Binding-site contacts:
Ligand atom C10 contacts residue ALA4 of chain 2.A at 4.5 Å (hydrophobic).
Ligand atom C3 contacts residue MET27 of chain 2.A at 4.3 Å (hydrophobic).
Ligand atom C2 contacts residue ASP30 of chain 2.A at 3.4 Å.
Ligand atom N5 contacts residue ILE23 of chain 2.A at 3.5 Å.
Ligand atom C4 contacts residue ASP30 of chain 2.A at 3.5 Å.
Ligand atom F1 contacts residue ASP30 of chain 2.A at 4.5 Å.
Ligand atom C1 contacts residue ASP30 of chain 2.A at 2.9 Å.
Ligand atom C11 contacts residue ALA4 of chain 2.A at 4.1 Å (hydrophobic).
Ligand atom F2 contacts residue ALA4 of chain 2.A at 3.9 Å.
Ligand atom C5 contacts residue ASP30 of chain 2.A at 3.3 Å.
Ligand atom C3 contacts residue ASP30 of chain 2.A at 4.2 Å.
Ligand atom N2 contacts residue TRP19 of chain 2.A at 4.3 Å.
Ligand atom F1 contacts residue ALA4 of chain 2.A at 3.2 Å.
Ligand atom N5 contacts residue ASP30 of chain 2.A at 3.9 Å.
Ligand atom N1 contacts residue ASP30 of chain 2.A at 3.9 Å.
Ligand atom N2 contacts residue ASP30 of chain 2.A at 3.7 Å.
Ligand atom N4 contacts residue MET27 of chain 2.A at 3.7 Å.
Ligand atom N5 contacts residue TRP19 of chain 2.A at 4.4 Å.

This protein binds this small molecule.
Small molecule (SMILES): Nc1ccc(N=Nc2cccc(F)c2F)c(N)n1

Sequence of chain 2.A:
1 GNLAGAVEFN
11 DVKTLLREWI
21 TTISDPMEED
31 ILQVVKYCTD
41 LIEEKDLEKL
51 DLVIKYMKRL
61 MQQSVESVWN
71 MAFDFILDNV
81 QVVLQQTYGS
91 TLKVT